The protein below binds the small molecule below.
Small molecule (SMILES): C[C@H](N)C(=O)N[C@@H](C)C(=O)N[C@H](C=O)Cc1ccccc1

Sequence of chain 1.A:
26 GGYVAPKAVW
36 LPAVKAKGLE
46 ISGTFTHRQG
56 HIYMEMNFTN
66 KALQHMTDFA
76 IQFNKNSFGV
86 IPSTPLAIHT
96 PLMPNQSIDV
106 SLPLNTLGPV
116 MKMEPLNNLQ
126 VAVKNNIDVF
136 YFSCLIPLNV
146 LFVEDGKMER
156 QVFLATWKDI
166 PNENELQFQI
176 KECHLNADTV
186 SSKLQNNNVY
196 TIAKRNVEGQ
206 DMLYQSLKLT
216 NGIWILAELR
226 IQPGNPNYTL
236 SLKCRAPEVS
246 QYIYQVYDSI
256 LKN

Binding-site contacts:
Ligand atom CE2 contacts residue GLN125 of chain 1.A at 4.1 Å.
Ligand atom CB contacts residue ASN79 of chain 1.A at 3.4 Å.
Ligand atom CE2 contacts residue TYR136 of chain 1.A at 3.6 Å (hydrophobic).
Ligand atom CZ contacts residue ASN79 of chain 1.A at 3.9 Å.
Ligand atom CB contacts residue GLN77 of chain 1.A at 3.5 Å.
Ligand atom CG contacts residue ASN79 of chain 1.A at 3.5 Å.
Ligand atom CE1 contacts residue GLN125 of chain 1.A at 4.1 Å.
Ligand atom CB contacts residue GLN77 of chain 1.A at 4.1 Å.
Ligand atom CE2 contacts residue ASN79 of chain 1.A at 3.8 Å.
Ligand atom CZ contacts residue GLN125 of chain 1.A at 3.9 Å.
Ligand atom CE1 contacts residue VAL126 of chain 1.A at 4.2 Å (hydrophobic).
Ligand atom N contacts residue GLN77 of chain 1.A at 2.7 Å (h-bond).
Ligand atom CZ contacts residue VAL126 of chain 1.A at 3.9 Å (hydrophobic).
Ligand atom CE1 contacts residue ALA127 of chain 1.A at 4.0 Å (hydrophobic).
Ligand atom CG contacts residue GLN77 of chain 1.A at 4.4 Å.
Ligand atom CD1 contacts residue ASN79 of chain 1.A at 3.6 Å.
Ligand atom CD1 contacts residue GLN77 of chain 1.A at 3.8 Å.
Ligand atom C contacts residue TYR136 of chain 1.A at 3.5 Å (hydrophobic).
Ligand atom CE1 contacts residue TYR136 of chain 1.A at 4.3 Å (hydrophobic).
Ligand atom CA contacts residue TYR136 of chain 1.A at 3.6 Å (hydrophobic).
Ligand atom N contacts residue GLN77 of chain 1.A at 3.5 Å (h-bond).
Ligand atom CA contacts residue GLN77 of chain 1.A at 3.1 Å.
Ligand atom C contacts residue GLN77 of chain 1.A at 3.4 Å.
Ligand atom CZ contacts residue TYR136 of chain 1.A at 3.7 Å (hydrophobic).
Ligand atom CD1 contacts residue PHE78 of chain 1.A at 4.0 Å (hydrophobic).
Ligand atom CE1 contacts residue GLN77 of chain 1.A at 3.8 Å.
Ligand atom CD2 contacts residue ASN79 of chain 1.A at 3.5 Å.
Ligand atom CD2 contacts residue TYR136 of chain 1.A at 4.2 Å (hydrophobic).
Ligand atom CE1 contacts residue PHE78 of chain 1.A at 3.9 Å (hydrophobic).
Ligand atom CA contacts residue GLN77 of chain 1.A at 4.3 Å.
Ligand atom CE1 contacts residue ASN79 of chain 1.A at 3.4 Å.
Ligand atom CB contacts residue ALA127 of chain 1.A at 3.6 Å (hydrophobic).
Ligand atom CZ contacts residue ALA127 of chain 1.A at 4.0 Å (hydrophobic).
Ligand atom CB contacts residue TYR136 of chain 1.A at 3.5 Å (hydrophobic).
Ligand atom O contacts residue TYR136 of chain 1.A at 2.7 Å (h-bond).